Binding-site contacts:
Ligand atom C2 contacts residue TRP143 of chain 1.I at 3.4 Å (hydrophobic).
Ligand atom N1 contacts residue TYR89 of chain 1.I at 2.7 Å (h-bond).
Ligand atom C10 contacts residue LEU112 of chain 1.J at 3.8 Å (hydrophobic).
Ligand atom C7 contacts residue TRP143 of chain 1.I at 3.4 Å (hydrophobic).
Ligand atom C8 contacts residue TRP143 of chain 1.I at 3.2 Å (hydrophobic).
Ligand atom C2 contacts residue TRP53 of chain 1.J at 3.6 Å (hydrophobic).
Ligand atom N2 contacts residue MET114 of chain 1.J at 3.5 Å.
Ligand atom C8 contacts residue MET114 of chain 1.J at 3.6 Å (hydrophobic).
Ligand atom C5 contacts residue TRP143 of chain 1.I at 4.0 Å (hydrophobic).
Ligand atom C4 contacts residue TYR192 of chain 1.I at 3.7 Å (hydrophobic).
Ligand atom C6 contacts residue ARG104 of chain 1.J at 4.2 Å.
Ligand atom N1 contacts residue TRP143 of chain 1.I at 2.9 Å (h-bond).
Ligand atom N3 contacts residue MET114 of chain 1.J at 3.8 Å.
Ligand atom C1 contacts residue TRP143 of chain 1.I at 3.3 Å (hydrophobic).
Ligand atom C10 contacts residue ARG104 of chain 1.J at 4.2 Å.
Ligand atom C6 contacts residue LEU112 of chain 1.J at 4.0 Å (hydrophobic).
Ligand atom C3 contacts residue TRP143 of chain 1.I at 3.7 Å (hydrophobic).
Ligand atom C3 contacts residue TYR185 of chain 1.I at 3.7 Å (hydrophobic).
Ligand atom N1 contacts residue SER142 of chain 1.I at 4.0 Å.
Ligand atom C7 contacts residue MET114 of chain 1.J at 3.5 Å (hydrophobic).
Ligand atom C2 contacts residue TYR89 of chain 1.I at 3.6 Å (hydrophobic).
Ligand atom C9 contacts residue LEU112 of chain 1.J at 4.4 Å (hydrophobic).
Ligand atom C4 contacts residue TRP143 of chain 1.I at 3.6 Å (hydrophobic).
Ligand atom C3 contacts residue TYR192 of chain 1.I at 3.9 Å (hydrophobic).
Ligand atom C9 contacts residue MET114 of chain 1.J at 4.1 Å (hydrophobic).
Ligand atom C1 contacts residue TRP53 of chain 1.J at 4.0 Å (hydrophobic).
Ligand atom C9 contacts residue TYR192 of chain 1.I at 4.3 Å (hydrophobic).
Ligand atom N3 contacts residue TRP143 of chain 1.I at 3.9 Å.
Ligand atom C5 contacts residue MET114 of chain 1.J at 3.7 Å (hydrophobic).
Ligand atom C3 contacts residue TYR89 of chain 1.I at 2.9 Å (hydrophobic).
Ligand atom C4 contacts residue TYR185 of chain 1.I at 4.0 Å (hydrophobic).
Ligand atom N2 contacts residue TRP143 of chain 1.I at 3.2 Å (h-bond).
Ligand atom N3 contacts residue THR144 of chain 1.I at 3.8 Å.
Ligand atom C10 contacts residue TRP143 of chain 1.I at 4.3 Å (hydrophobic).
Ligand atom C9 contacts residue TRP143 of chain 1.I at 3.6 Å (hydrophobic).
Ligand atom C7 contacts residue THR144 of chain 1.I at 4.3 Å.
Ligand atom C6 contacts residue THR144 of chain 1.I at 3.9 Å.
Ligand atom C1 contacts residue MET114 of chain 1.J at 3.9 Å (hydrophobic).
Ligand atom C10 contacts residue THR144 of chain 1.I at 4.3 Å.
Ligand atom C5 contacts residue CYS187 of chain 1.I at 3.9 Å (hydrophobic).

This small molecule binds to this protein.
Small molecule (SMILES): c1cncc(N2CCCNCC2)c1

Sequence of chain 1.I:
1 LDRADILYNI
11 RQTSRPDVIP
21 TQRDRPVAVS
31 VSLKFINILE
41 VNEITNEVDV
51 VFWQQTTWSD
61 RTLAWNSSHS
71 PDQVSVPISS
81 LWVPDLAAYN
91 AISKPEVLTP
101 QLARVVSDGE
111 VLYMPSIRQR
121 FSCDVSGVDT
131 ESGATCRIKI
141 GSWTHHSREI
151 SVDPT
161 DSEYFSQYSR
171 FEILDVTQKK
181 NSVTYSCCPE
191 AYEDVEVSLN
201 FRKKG

Sequence of chain 1.J:
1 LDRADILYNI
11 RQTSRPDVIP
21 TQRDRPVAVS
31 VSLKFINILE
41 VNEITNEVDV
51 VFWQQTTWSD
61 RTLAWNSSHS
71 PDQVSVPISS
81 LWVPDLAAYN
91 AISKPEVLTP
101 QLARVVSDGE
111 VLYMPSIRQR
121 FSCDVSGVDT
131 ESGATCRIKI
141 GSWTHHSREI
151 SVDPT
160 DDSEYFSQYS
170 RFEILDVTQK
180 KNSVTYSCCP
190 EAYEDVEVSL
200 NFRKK